Binding-site contacts:
Ligand atom C6 contacts residue GLN328 of chain 1.D at 3.8 Å.
Ligand atom C8 contacts residue ASP369 of chain 1.D at 4.4 Å.
Ligand atom O6 contacts residue GLN328 of chain 1.D at 2.8 Å (h-bond).
Ligand atom C7 contacts residue ASN346 of chain 1.D at 4.4 Å.
Ligand atom C1 contacts residue ASN346 of chain 1.D at 1.5 Å.
Ligand atom O6 contacts residue LYS337 of chain 1.D at 4.1 Å.
Ligand atom C5 contacts residue ASN346 of chain 1.D at 3.4 Å.
Ligand atom C8 contacts residue VAL368 of chain 1.D at 4.4 Å (hydrophobic).
Ligand atom C3 contacts residue ASN346 of chain 1.D at 3.9 Å.
Ligand atom O6 contacts residue ASN346 of chain 1.D at 4.4 Å.
Ligand atom C5 contacts residue ASN335 of chain 1.D at 4.0 Å.
Ligand atom C6 contacts residue ASN346 of chain 1.D at 4.2 Å.
Ligand atom O6 contacts residue ASN335 of chain 1.D at 3.8 Å.
Ligand atom O5 contacts residue ASN346 of chain 1.D at 2.0 Å (h-bond).
Ligand atom C6 contacts residue ASN335 of chain 1.D at 4.4 Å.
Ligand atom C2 contacts residue ASN346 of chain 1.D at 2.7 Å.
Ligand atom O5 contacts residue ASN335 of chain 1.D at 4.3 Å.
Ligand atom N2 contacts residue ASN346 of chain 1.D at 3.4 Å (h-bond).
Ligand atom C4 contacts residue ASN346 of chain 1.D at 4.1 Å.

Sequence of chain 1.D:
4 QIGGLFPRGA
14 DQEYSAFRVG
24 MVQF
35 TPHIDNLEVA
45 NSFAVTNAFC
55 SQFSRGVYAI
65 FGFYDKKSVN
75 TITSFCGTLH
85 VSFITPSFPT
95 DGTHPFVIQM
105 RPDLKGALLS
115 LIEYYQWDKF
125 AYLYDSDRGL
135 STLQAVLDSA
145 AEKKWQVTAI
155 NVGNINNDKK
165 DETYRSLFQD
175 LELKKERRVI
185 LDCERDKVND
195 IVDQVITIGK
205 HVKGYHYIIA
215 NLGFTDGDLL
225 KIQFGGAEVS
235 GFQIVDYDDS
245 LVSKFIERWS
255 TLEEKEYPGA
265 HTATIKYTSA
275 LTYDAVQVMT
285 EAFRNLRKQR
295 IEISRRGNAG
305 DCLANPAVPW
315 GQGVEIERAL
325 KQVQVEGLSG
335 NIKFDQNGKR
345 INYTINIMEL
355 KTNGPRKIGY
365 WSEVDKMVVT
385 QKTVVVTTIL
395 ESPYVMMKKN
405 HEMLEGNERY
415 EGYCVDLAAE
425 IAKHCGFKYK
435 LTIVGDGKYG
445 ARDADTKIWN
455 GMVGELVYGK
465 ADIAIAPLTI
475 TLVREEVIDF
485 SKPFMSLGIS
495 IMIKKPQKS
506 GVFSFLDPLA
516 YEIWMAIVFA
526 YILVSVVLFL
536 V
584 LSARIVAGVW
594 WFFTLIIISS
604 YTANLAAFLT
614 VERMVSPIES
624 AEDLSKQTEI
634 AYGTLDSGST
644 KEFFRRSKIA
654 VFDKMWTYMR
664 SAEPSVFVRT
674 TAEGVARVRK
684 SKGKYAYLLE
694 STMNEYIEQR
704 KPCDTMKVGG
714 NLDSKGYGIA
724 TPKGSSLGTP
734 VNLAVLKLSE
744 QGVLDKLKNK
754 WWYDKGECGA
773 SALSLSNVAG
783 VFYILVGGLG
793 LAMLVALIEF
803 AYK

This small molecule binds to this protein.
Small molecule (SMILES): CC(=O)N[C@@H]1[C@@H](O)[C@H](O)[C@@H](CO)O[C@H]1O